Binding-site contacts:
Ligand atom O1 contacts residue GLY138 of chain 1.B at 3.9 Å.
Ligand atom O2 contacts residue GLU675 of chain 1.B at 3.5 Å (salt-bridge).
Ligand atom O1 contacts residue ASN287 of chain 1.B at 4.0 Å.
Ligand atom O6 contacts residue ASN487 of chain 1.B at 2.7 Å (h-bond).
Ligand atom C1 contacts residue LEU139 of chain 1.B at 4.1 Å (hydrophobic).
Ligand atom C5 contacts residue HIS380 of chain 1.B at 4.2 Å.
Ligand atom O6 contacts residue HIS380 of chain 1.B at 2.8 Å (h-bond).
Ligand atom O4 contacts residue ASN487 of chain 1.B at 3.2 Å (h-bond).
Ligand atom O4 contacts residue THR679 of chain 1.B at 3.8 Å.
Ligand atom C4 contacts residue GLY678 of chain 1.B at 3.6 Å.
Ligand atom O3 contacts residue GLY678 of chain 1.B at 3.0 Å (h-bond).
Ligand atom C3 contacts residue GLY678 of chain 1.B at 3.6 Å.
Ligand atom O5 contacts residue LEU139 of chain 1.B at 3.5 Å (h-bond).
Ligand atom O1 contacts residue LEU139 of chain 1.B at 3.5 Å (h-bond).
Ligand atom C1 contacts residue HIS380 of chain 1.B at 4.0 Å.
Ligand atom C6 contacts residue LEU142 of chain 1.B at 4.0 Å (hydrophobic).
Ligand atom O1 contacts residue GLY137 of chain 1.B at 3.5 Å (h-bond).
Ligand atom O4 contacts residue GLY678 of chain 1.B at 2.7 Å (h-bond).
Ligand atom C5 contacts residue ASN487 of chain 1.B at 4.0 Å.
Ligand atom C4 contacts residue ASN487 of chain 1.B at 3.6 Å.
Ligand atom O6 contacts residue LEU142 of chain 1.B at 3.6 Å.
Ligand atom C3 contacts residue SER677 of chain 1.B at 4.2 Å.
Ligand atom C5 contacts residue LEU139 of chain 1.B at 3.5 Å (hydrophobic).
Ligand atom C6 contacts residue GLY138 of chain 1.B at 3.6 Å.
Ligand atom O3 contacts residue GLU675 of chain 1.B at 3.1 Å (salt-bridge).
Ligand atom O5 contacts residue HIS380 of chain 1.B at 3.5 Å (h-bond).
Ligand atom C2 contacts residue HIS380 of chain 1.B at 3.4 Å.
Ligand atom O6 contacts residue VAL458 of chain 1.B at 3.6 Å.
Ligand atom O2 contacts residue TYR576 of chain 1.B at 3.5 Å (h-bond).
Ligand atom C6 contacts residue ASN487 of chain 1.B at 3.1 Å.
Ligand atom O5 contacts residue GLY138 of chain 1.B at 4.1 Å.
Ligand atom C3 contacts residue GLU675 of chain 1.B at 3.8 Å.
Ligand atom O3 contacts residue ALA676 of chain 1.B at 3.5 Å (h-bond).
Ligand atom C5 contacts residue GLY138 of chain 1.B at 3.6 Å.
Ligand atom C6 contacts residue LEU139 of chain 1.B at 3.7 Å (hydrophobic).
Ligand atom O2 contacts residue HIS380 of chain 1.B at 3.8 Å.
Ligand atom C6 contacts residue HIS380 of chain 1.B at 3.7 Å.
Ligand atom O4 contacts residue SER677 of chain 1.B at 3.8 Å.
Ligand atom O2 contacts residue ASN287 of chain 1.B at 3.4 Å (h-bond).
Ligand atom O3 contacts residue SER677 of chain 1.B at 2.9 Å (h-bond).

A protein and the small-molecule ligand that binds it are described below.
Small molecule (SMILES): OC[C@H]1O[C@H](O)[C@H](O)[C@@H](O)[C@@H]1O

Sequence of chain 1.B:
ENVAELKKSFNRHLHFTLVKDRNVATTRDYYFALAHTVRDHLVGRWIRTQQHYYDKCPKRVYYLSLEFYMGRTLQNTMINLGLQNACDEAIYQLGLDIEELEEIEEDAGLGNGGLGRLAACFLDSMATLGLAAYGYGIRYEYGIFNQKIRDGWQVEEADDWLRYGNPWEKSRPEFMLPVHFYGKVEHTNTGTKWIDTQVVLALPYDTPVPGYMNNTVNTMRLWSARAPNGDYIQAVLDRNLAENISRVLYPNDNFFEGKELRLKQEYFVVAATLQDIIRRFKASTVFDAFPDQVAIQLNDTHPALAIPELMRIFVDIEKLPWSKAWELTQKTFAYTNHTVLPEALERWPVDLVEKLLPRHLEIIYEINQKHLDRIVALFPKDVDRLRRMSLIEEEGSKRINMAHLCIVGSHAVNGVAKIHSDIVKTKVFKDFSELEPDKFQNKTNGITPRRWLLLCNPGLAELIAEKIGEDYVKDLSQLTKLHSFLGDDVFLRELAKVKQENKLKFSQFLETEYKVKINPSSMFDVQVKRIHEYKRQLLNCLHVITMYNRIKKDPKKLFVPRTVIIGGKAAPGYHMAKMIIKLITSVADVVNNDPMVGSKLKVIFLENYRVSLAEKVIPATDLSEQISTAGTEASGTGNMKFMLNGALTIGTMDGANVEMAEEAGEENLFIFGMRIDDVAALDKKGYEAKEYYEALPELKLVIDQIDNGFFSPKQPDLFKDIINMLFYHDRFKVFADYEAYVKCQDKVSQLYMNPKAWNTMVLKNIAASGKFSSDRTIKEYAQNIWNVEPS